A small-molecule ligand and the protein it binds are described below.
Small molecule (SMILES): [H]/N=C(\N)NCCC[C@H](NC(=O)CNC(=O)[C@H]1CCC(=O)N1)C(=O)Nc1ccc(N(O)O)cc1

Binding-site contacts:
Ligand atom O5 contacts residue HIS46 of chain 1.A at 3.2 Å (h-bond).
Ligand atom O1 contacts residue ARG220 of chain 1.A at 3.1 Å (salt-bridge).
Ligand atom N6 contacts residue ASP192 of chain 1.A at 3.2 Å (salt-bridge).
Ligand atom N7 contacts residue ALA198 of chain 1.A at 3.5 Å.
Ligand atom C14 contacts residue HIS46 of chain 1.A at 3.2 Å.
Ligand atom N6 contacts residue GLY229 of chain 1.A at 3.4 Å.
Ligand atom C10 contacts residue CYS194 of chain 1.A at 3.5 Å (hydrophobic).
Ligand atom C16 contacts residue VAL30 of chain 1.A at 3.4 Å (hydrophobic).
Ligand atom N5 contacts residue GLY221 of chain 1.A at 3.1 Å (h-bond).
Ligand atom O2 contacts residue GLY219 of chain 1.A at 3.5 Å (h-bond).
Ligand atom N5 contacts residue ASP192 of chain 1.A at 2.8 Å (salt-bridge).
Ligand atom N6 contacts residue SER193 of chain 1.A at 2.7 Å (h-bond).
Ligand atom C13 contacts residue ASP192 of chain 1.A at 3.6 Å.
Ligand atom O6 contacts residue CYS47 of chain 1.A at 2.8 Å (h-bond).
Ligand atom N3 contacts residue HIS46 of chain 1.A at 3.6 Å.
Ligand atom C6 contacts residue HIS94 of chain 1.A at 3.4 Å.
Ligand atom N5 contacts residue GLY219 of chain 1.A at 3.7 Å.
Ligand atom N4 contacts residue GLY219 of chain 1.A at 3.4 Å (h-bond).
Ligand atom O4 contacts residue CYS194 of chain 1.A at 3.5 Å (h-bond).
Ligand atom O4 contacts residue GLN195 of chain 1.A at 3.4 Å.
Ligand atom C11 contacts residue CYS194 of chain 1.A at 3.5 Å (hydrophobic).
Ligand atom O4 contacts residue ALA198 of chain 1.A at 3.1 Å (h-bond).
Ligand atom N8 contacts residue CYS47 of chain 1.A at 3.6 Å.
Ligand atom O4 contacts residue GLY196 of chain 1.A at 2.8 Å (h-bond).
Ligand atom C9 contacts residue ALA198 of chain 1.A at 3.3 Å (hydrophobic).
Ligand atom C18 contacts residue HIS46 of chain 1.A at 3.2 Å.
Ligand atom O6 contacts residue VAL30 of chain 1.A at 3.4 Å.
Ligand atom O5 contacts residue CYS47 of chain 1.A at 3.1 Å (h-bond).
Ligand atom C6 contacts residue SER217 of chain 1.A at 3.5 Å.
Ligand atom N2 contacts residue HIS94 of chain 1.A at 3.3 Å (h-bond).
Ligand atom C2 contacts residue GLY219 of chain 1.A at 2.6 Å.
Ligand atom C19 contacts residue HIS46 of chain 1.A at 2.8 Å.
Ligand atom C3 contacts residue GLY219 of chain 1.A at 3.4 Å.
Ligand atom N3 contacts residue SER217 of chain 1.A at 2.9 Å (h-bond).
Ligand atom C7 contacts residue SER217 of chain 1.A at 3.6 Å.
Ligand atom N7 contacts residue HIS46 of chain 1.A at 3.1 Å (h-bond).
Ligand atom N5 contacts residue SER193 of chain 1.A at 3.6 Å (h-bond).
Ligand atom C13 contacts residue SER193 of chain 1.A at 3.3 Å.
Ligand atom O4 contacts residue ASP197 of chain 1.A at 3.5 Å (salt-bridge).
Ligand atom C16 contacts residue CYS31 of chain 1.A at 3.5 Å (hydrophobic).

Sequence of chain 1.A:
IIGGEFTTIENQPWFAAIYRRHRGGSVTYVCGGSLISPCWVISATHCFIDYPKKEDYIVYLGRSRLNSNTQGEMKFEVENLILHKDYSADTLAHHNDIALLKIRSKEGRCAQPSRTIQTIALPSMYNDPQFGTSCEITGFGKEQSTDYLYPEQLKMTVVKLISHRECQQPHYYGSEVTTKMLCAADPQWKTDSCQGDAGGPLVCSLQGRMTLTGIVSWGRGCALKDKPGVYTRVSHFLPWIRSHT